Sequence of chain 2.B:
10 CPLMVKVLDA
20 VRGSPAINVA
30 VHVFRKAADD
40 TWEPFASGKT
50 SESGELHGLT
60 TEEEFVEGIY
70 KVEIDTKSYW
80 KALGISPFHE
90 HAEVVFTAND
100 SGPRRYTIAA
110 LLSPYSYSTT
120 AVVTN

This small molecule binds to this protein.
Small molecule (SMILES): O=c1c(O[C@@H]2O[C@H](CO)[C@H](O)[C@H](O)[C@H]2O)c(-c2ccc(O)c(O)c2)oc2cc(O)cc(O)c12

Sequence of chain 1.B:
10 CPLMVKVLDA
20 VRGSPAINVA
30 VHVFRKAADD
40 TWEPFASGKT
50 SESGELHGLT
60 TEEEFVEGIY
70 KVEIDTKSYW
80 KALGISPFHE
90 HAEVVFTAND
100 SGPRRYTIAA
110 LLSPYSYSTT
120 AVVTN

Binding-site contacts:
Ligand atom O11 contacts residue THR106 of chain 2.B at 2.1 Å.
Ligand atom C5 contacts residue J6O1 of chain 2.D at 1.5 Å.
Ligand atom O11 contacts residue J6O1 of chain 2.D at 2.2 Å (h-bond).
Ligand atom C14 contacts residue J6O1 of chain 2.D at 0.8 Å.
Ligand atom C7 contacts residue J6O1 of chain 2.D at 0.5 Å.
Ligand atom C15 contacts residue J6O1 of chain 2.D at 0.6 Å.
Ligand atom C12 contacts residue J6O1 of chain 2.D at 1.0 Å.
Ligand atom C6 contacts residue J6O1 of chain 2.D at 0.8 Å.
Ligand atom O10 contacts residue LYS15 of chain 2.B at 3.1 Å.
Ligand atom O6 contacts residue LYS15 of chain 1.B at 3.1 Å.
Ligand atom C8 contacts residue J6O1 of chain 2.D at 0.5 Å.
Ligand atom C20 contacts residue J6O1 of chain 2.D at 0.8 Å.
Ligand atom C11 contacts residue J6O1 of chain 2.D at 0.8 Å.
Ligand atom O3 contacts residue J6O1 of chain 2.D at 1.5 Å.
Ligand atom O6 contacts residue J6O1 of chain 2.D at 0.7 Å.
Ligand atom O1 contacts residue LEU17 of chain 2.B at 2.8 Å.
Ligand atom C9 contacts residue LEU17 of chain 2.B at 3.1 Å (hydrophobic).
Ligand atom C3 contacts residue J6O1 of chain 2.D at 0.7 Å.
Ligand atom O12 contacts residue J6O1 of chain 2.D at 0.7 Å.
Ligand atom O9 contacts residue GLU54 of chain 2.B at 3.1 Å (salt-bridge).
Ligand atom C21 contacts residue J6O1 of chain 2.D at 0.7 Å.
Ligand atom C10 contacts residue J6O1 of chain 2.D at 0.6 Å.
Ligand atom O4 contacts residue LEU17 of chain 2.B at 2.8 Å.
Ligand atom C18 contacts residue J6O1 of chain 2.D at 1.3 Å.
Ligand atom C9 contacts residue J6O1 of chain 2.D at 0.6 Å.
Ligand atom O5 contacts residue J6O1 of chain 2.D at 0.8 Å.
Ligand atom C13 contacts residue J6O1 of chain 2.D at 0.9 Å.
Ligand atom O2 contacts residue J6O1 of chain 2.D at 0.6 Å.
Ligand atom C4 contacts residue J6O1 of chain 2.D at 1.1 Å.
Ligand atom O9 contacts residue J6O1 of chain 2.D at 2.3 Å.
Ligand atom O10 contacts residue J6O1 of chain 2.D at 1.5 Å.
Ligand atom C1 contacts residue J6O1 of chain 2.D at 0.9 Å.
Ligand atom C2 contacts residue J6O1 of chain 2.D at 1.1 Å.
Ligand atom C17 contacts residue J6O1 of chain 2.D at 1.0 Å.
Ligand atom O8 contacts residue J6O1 of chain 2.D at 2.5 Å (h-bond).
Ligand atom O1 contacts residue J6O1 of chain 2.D at 1.9 Å (h-bond).
Ligand atom C19 contacts residue J6O1 of chain 2.D at 1.6 Å.
Ligand atom O4 contacts residue J6O1 of chain 2.D at 2.1 Å.
Ligand atom O7 contacts residue J6O1 of chain 2.D at 1.9 Å (h-bond).
Ligand atom C16 contacts residue J6O1 of chain 2.D at 0.9 Å.